Sequence of chain 1.C:
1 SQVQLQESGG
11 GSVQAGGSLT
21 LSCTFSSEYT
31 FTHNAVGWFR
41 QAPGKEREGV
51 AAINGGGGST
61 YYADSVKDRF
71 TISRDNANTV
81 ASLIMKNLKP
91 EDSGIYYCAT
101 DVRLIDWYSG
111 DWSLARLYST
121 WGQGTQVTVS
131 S

Sequence of chain 1.B:
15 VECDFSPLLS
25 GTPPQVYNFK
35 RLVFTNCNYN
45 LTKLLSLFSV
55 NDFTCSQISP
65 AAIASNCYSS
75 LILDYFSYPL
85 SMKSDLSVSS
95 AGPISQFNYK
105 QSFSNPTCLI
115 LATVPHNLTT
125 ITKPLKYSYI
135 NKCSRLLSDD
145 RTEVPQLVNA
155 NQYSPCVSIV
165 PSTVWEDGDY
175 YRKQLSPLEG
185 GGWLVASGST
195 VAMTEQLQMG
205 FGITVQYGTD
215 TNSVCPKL

This protein binds this small molecule.
Small molecule (SMILES): CC(=O)N[C@H]1[C@H](O[C@H]2[C@H](O[C@H]3O[C@H](CO)[C@@H](O)[C@H](O)[C@@H]3O)[C@@H](NC(C)=O)CO[C@@H]2CO[C@H]2O[C@H](CO)[C@@H](O)[C@H](O)[C@@H]2O)O[C@H](CO)[C@@H](O[C@@H]2O[C@H](CO)[C@@H](O)[C@H](O)[C@@H]2O)[C@@H]1O

Binding-site contacts:
Ligand atom C8 contacts residue THR60 of chain 1.C at 3.5 Å.
Ligand atom C8 contacts residue ASN121 of chain 1.B at 4.5 Å.
Ligand atom O7 contacts residue SER59 of chain 1.C at 3.2 Å.
Ligand atom O7 contacts residue THR60 of chain 1.C at 2.9 Å (h-bond).
Ligand atom O5 contacts residue GLY58 of chain 1.C at 4.3 Å.
Ligand atom C7 contacts residue ASN121 of chain 1.B at 3.5 Å.
Ligand atom C7 contacts residue THR60 of chain 1.C at 3.7 Å.
Ligand atom C2 contacts residue GLY58 of chain 1.C at 4.0 Å.
Ligand atom O7 contacts residue ASN121 of chain 1.B at 3.7 Å.
Ligand atom C1 contacts residue ASN121 of chain 1.B at 1.4 Å.
Ligand atom C7 contacts residue SER59 of chain 1.C at 3.8 Å.
Ligand atom O7 contacts residue GLY58 of chain 1.C at 3.4 Å (h-bond).
Ligand atom C5 contacts residue ASN121 of chain 1.B at 3.6 Å.
Ligand atom O5 contacts residue ASN121 of chain 1.B at 2.4 Å (h-bond).
Ligand atom N2 contacts residue ASN121 of chain 1.B at 2.8 Å (h-bond).
Ligand atom C7 contacts residue GLY58 of chain 1.C at 4.0 Å.
Ligand atom C1 contacts residue GLY58 of chain 1.C at 3.9 Å.
Ligand atom C2 contacts residue ASN121 of chain 1.B at 2.5 Å.
Ligand atom C8 contacts residue SER59 of chain 1.C at 4.1 Å.
Ligand atom N2 contacts residue GLY58 of chain 1.C at 4.3 Å.
Ligand atom C3 contacts residue ASN121 of chain 1.B at 3.8 Å.
Ligand atom C8 contacts residue TYR61 of chain 1.C at 3.6 Å (hydrophobic).
Ligand atom C4 contacts residue ASN121 of chain 1.B at 4.2 Å.